A protein and the small-molecule ligand that binds it are described below.
Small molecule (SMILES): CC(=O)N[C@@H]1[C@@H](O)[C@H](O)[C@@H](CO)O[C@H]1O

Binding-site contacts:
Ligand atom C6 contacts residue PRO368 of chain 1.D at 3.4 Å (hydrophobic).
Ligand atom C4 contacts residue ASN371 of chain 1.D at 4.3 Å.
Ligand atom O5 contacts residue PRO368 of chain 1.D at 3.9 Å.
Ligand atom C3 contacts residue ASN371 of chain 1.D at 3.8 Å.
Ligand atom C7 contacts residue ASN371 of chain 1.D at 3.7 Å.
Ligand atom O6 contacts residue ILE390 of chain 1.D at 4.5 Å.
Ligand atom O5 contacts residue THR367 of chain 1.D at 4.3 Å.
Ligand atom C5 contacts residue PRO368 of chain 1.D at 4.2 Å (hydrophobic).
Ligand atom O5 contacts residue ASN371 of chain 1.D at 2.5 Å (h-bond).
Ligand atom O6 contacts residue PRO368 of chain 1.D at 3.7 Å.
Ligand atom N2 contacts residue ASN371 of chain 1.D at 2.7 Å (h-bond).
Ligand atom C2 contacts residue ASN371 of chain 1.D at 2.5 Å.
Ligand atom O4 contacts residue LYS315 of chain 1.D at 4.3 Å.
Ligand atom C5 contacts residue ASN371 of chain 1.D at 3.7 Å.
Ligand atom O7 contacts residue ASN371 of chain 1.D at 4.5 Å.
Ligand atom C8 contacts residue ASN371 of chain 1.D at 4.3 Å.
Ligand atom C1 contacts residue ASN371 of chain 1.D at 1.4 Å.

Sequence of chain 1.D:
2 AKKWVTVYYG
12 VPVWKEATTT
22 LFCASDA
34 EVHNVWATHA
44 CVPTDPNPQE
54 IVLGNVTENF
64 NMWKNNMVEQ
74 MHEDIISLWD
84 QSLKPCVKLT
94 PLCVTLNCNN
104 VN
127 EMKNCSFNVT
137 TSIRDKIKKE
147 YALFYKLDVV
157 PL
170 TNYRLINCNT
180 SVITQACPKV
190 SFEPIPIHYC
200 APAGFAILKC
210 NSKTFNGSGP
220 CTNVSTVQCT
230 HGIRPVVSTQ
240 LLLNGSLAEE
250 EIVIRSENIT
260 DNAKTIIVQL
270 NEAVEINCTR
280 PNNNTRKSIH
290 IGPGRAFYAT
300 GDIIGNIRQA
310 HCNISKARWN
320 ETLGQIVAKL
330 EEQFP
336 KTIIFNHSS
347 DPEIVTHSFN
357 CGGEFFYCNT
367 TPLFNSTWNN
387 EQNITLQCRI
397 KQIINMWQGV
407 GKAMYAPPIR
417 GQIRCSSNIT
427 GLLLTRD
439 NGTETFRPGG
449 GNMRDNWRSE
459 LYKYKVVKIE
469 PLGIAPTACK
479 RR